Sequence of chain 1.A:
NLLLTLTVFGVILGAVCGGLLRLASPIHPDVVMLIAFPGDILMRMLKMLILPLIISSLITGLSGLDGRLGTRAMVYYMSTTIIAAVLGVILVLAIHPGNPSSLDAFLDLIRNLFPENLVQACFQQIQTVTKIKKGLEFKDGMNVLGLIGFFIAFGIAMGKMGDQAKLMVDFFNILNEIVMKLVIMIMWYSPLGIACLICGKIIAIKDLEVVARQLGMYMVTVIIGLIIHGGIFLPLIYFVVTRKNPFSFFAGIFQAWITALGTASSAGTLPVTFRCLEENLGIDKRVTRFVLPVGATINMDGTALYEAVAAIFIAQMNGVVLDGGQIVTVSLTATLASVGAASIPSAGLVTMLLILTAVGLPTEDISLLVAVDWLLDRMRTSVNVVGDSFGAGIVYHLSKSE

Binding-site contacts:
Ligand atom C3 contacts residue SER480 of chain 1.A at 3.5 Å.
Ligand atom C15 contacts residue PHE348 of chain 1.A at 3.2 Å (hydrophobic).
Ligand atom C9 contacts residue TRP355 of chain 1.A at 4.3 Å (hydrophobic).
Ligand atom C19 contacts residue ILE325 of chain 1.A at 3.6 Å (hydrophobic).
Ligand atom C3 contacts residue MET477 of chain 1.A at 4.5 Å (hydrophobic).
Ligand atom C2 contacts residue TRP355 of chain 1.A at 4.4 Å (hydrophobic).
Ligand atom C2 contacts residue ILE325 of chain 1.A at 4.4 Å (hydrophobic).
Ligand atom C6 contacts residue TRP355 of chain 1.A at 3.4 Å (hydrophobic).
Ligand atom C4 contacts residue VAL481 of chain 1.A at 3.7 Å (hydrophobic).
Ligand atom C3 contacts residue TRP355 of chain 1.A at 4.2 Å (hydrophobic).
Ligand atom C5 contacts residue TRP355 of chain 1.A at 3.8 Å (hydrophobic).
Ligand atom C4 contacts residue LEU324 of chain 1.A at 4.4 Å (hydrophobic).
Ligand atom C1 contacts residue TRP355 of chain 1.A at 3.9 Å (hydrophobic).
Ligand atom O1 contacts residue MET477 of chain 1.A at 3.4 Å (h-bond).
Ligand atom C4 contacts residue SER480 of chain 1.A at 3.8 Å.
Ligand atom O1 contacts residue SER480 of chain 1.A at 3.3 Å (h-bond).
Ligand atom O1 contacts residue LEU324 of chain 1.A at 4.3 Å.
Ligand atom C23 contacts residue PHE345 of chain 1.A at 3.9 Å (hydrophobic).
Ligand atom O1 contacts residue VAL481 of chain 1.A at 4.2 Å.
Ligand atom C4 contacts residue TRP355 of chain 1.A at 4.1 Å (hydrophobic).
Ligand atom C10 contacts residue TRP355 of chain 1.A at 4.4 Å (hydrophobic).
Ligand atom C16 contacts residue PHE348 of chain 1.A at 3.4 Å (hydrophobic).
Ligand atom C7 contacts residue PHE348 of chain 1.A at 4.1 Å (hydrophobic).
Ligand atom C7 contacts residue TRP355 of chain 1.A at 4.0 Å (hydrophobic).

The protein below binds the small molecule below.
Small molecule (SMILES): CC(C)CCC[C@@H](C)[C@H]1CC[C@H]2[C@@H]3CC=C4C[C@@H](O)CC[C@]4(C)[C@H]3CC[C@]12C